Sequence of chain 1.E:
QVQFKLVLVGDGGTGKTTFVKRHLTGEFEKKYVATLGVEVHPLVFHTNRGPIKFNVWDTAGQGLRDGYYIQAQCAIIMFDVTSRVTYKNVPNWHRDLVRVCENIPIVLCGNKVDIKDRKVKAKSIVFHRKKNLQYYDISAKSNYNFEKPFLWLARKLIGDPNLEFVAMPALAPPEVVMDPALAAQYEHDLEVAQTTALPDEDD

This protein binds this small molecule.
Small molecule (SMILES): Nc1nc2c(ncn2[C@@H]2O[C@H](CO[P](=O)(O)O[P](=O)(O)NP(=O)(O)O)[C@@H](O)[C@H]2O)c(=O)[nH]1

Binding-site contacts:
Ligand atom O4' contacts residue LYS124 of chain 1.E at 3.0 Å (salt-bridge).
Ligand atom O3A contacts residue GLY23 of chain 1.E at 3.3 Å (h-bond).
Ligand atom PB contacts residue LYS24 of chain 1.E at 3.6 Å.
Ligand atom O2B contacts residue THR25 of chain 1.E at 3.0 Å (h-bond).
Ligand atom O2' contacts residue LYS38 of chain 1.E at 3.2 Å (salt-bridge).
Ligand atom O2B contacts residue MG1 of chain 1.R at 2.2 Å.
Ligand atom C6 contacts residue LYS124 of chain 1.E at 3.6 Å.
Ligand atom C8 contacts residue THR26 of chain 1.E at 3.5 Å.
Ligand atom C3' contacts residue LYS39 of chain 1.E at 3.5 Å.
Ligand atom O6 contacts residue ALA152 of chain 1.E at 2.8 Å (h-bond).
Ligand atom O5' contacts residue THR26 of chain 1.E at 3.3 Å (h-bond).
Ligand atom O6 contacts residue LYS124 of chain 1.E at 3.6 Å.
Ligand atom O1B contacts residue THR22 of chain 1.E at 3.1 Å (h-bond).
Ligand atom N1 contacts residue ASP126 of chain 1.E at 2.9 Å (salt-bridge).
Ligand atom C2' contacts residue GLU37 of chain 1.E at 3.5 Å.
Ligand atom O2' contacts residue GLU37 of chain 1.E at 2.6 Å (salt-bridge).
Ligand atom O6 contacts residue SER151 of chain 1.E at 3.6 Å (h-bond).
Ligand atom N2 contacts residue ASP126 of chain 1.E at 3.1 Å (salt-bridge).
Ligand atom O2G contacts residue THR43 of chain 1.E at 2.7 Å (h-bond).
Ligand atom O1A contacts residue THR25 of chain 1.E at 3.1 Å (h-bond).
Ligand atom O3G contacts residue GLY20 of chain 1.E at 3.5 Å.
Ligand atom O1A contacts residue THR26 of chain 1.E at 2.8 Å (h-bond).
Ligand atom O3' contacts residue LYS38 of chain 1.E at 2.8 Å (salt-bridge).
Ligand atom O2B contacts residue LYS24 of chain 1.E at 3.5 Å (salt-bridge).
Ligand atom O6 contacts residue LYS153 of chain 1.E at 3.4 Å (salt-bridge).
Ligand atom C2' contacts residue THR26 of chain 1.E at 3.4 Å.
Ligand atom O1B contacts residue GLY21 of chain 1.E at 3.5 Å (h-bond).
Ligand atom N3B contacts residue GLY21 of chain 1.E at 3.1 Å (h-bond).
Ligand atom O1B contacts residue GLY23 of chain 1.E at 2.9 Å (h-bond).
Ligand atom O1A contacts residue GLY23 of chain 1.E at 3.4 Å.
Ligand atom O2G contacts residue MG1 of chain 1.R at 2.2 Å.
Ligand atom O6 contacts residue ASN123 of chain 1.E at 3.2 Å (h-bond).
Ligand atom PG contacts residue MG1 of chain 1.R at 3.3 Å.
Ligand atom C8 contacts residue GLY23 of chain 1.E at 3.5 Å.
Ligand atom N3B contacts residue MG1 of chain 1.R at 3.4 Å.
Ligand atom O1B contacts residue LYS24 of chain 1.E at 3.0 Å (salt-bridge).
Ligand atom O3G contacts residue GLY69 of chain 1.E at 2.9 Å (h-bond).
Ligand atom PB contacts residue MG1 of chain 1.R at 3.4 Å.
Ligand atom O3G contacts residue LYS24 of chain 1.E at 2.5 Å (salt-bridge).
Ligand atom N7 contacts residue ASN123 of chain 1.E at 3.2 Å (h-bond).